Sequence of chain 1.A:
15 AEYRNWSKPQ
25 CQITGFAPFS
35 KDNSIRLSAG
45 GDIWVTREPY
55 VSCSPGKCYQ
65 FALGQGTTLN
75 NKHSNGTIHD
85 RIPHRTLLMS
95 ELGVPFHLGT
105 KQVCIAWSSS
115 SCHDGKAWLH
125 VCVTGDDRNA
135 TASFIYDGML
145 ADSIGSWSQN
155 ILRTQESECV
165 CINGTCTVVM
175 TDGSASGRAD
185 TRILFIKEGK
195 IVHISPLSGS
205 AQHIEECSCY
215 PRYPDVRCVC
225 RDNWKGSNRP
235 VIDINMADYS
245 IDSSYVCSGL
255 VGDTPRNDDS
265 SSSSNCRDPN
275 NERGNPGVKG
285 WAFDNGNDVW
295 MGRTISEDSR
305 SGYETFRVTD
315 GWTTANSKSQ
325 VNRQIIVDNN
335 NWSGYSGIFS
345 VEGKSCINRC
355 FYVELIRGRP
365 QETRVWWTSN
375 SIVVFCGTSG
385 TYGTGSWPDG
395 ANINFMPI

Binding-site contacts:
Ligand atom C1 contacts residue ASN167 of chain 1.A at 1.5 Å.
Ligand atom C7 contacts residue ASN167 of chain 1.A at 3.2 Å.
Ligand atom C8 contacts residue ASN167 of chain 1.A at 4.4 Å.
Ligand atom C2 contacts residue ASN167 of chain 1.A at 2.4 Å.
Ligand atom C5 contacts residue ASN167 of chain 1.A at 3.7 Å.
Ligand atom C8 contacts residue TYR217 of chain 1.A at 3.6 Å (hydrophobic).
Ligand atom C3 contacts residue ASN167 of chain 1.A at 3.7 Å.
Ligand atom O7 contacts residue ASN167 of chain 1.A at 3.1 Å (h-bond).
Ligand atom O5 contacts residue ASN167 of chain 1.A at 2.4 Å (h-bond).
Ligand atom N2 contacts residue ASN167 of chain 1.A at 2.9 Å (h-bond).
Ligand atom C4 contacts residue ASN167 of chain 1.A at 4.1 Å.

The protein below binds the small molecule below.
Small molecule (SMILES): CC(=O)N[C@H]1[C@@H](O[C@H]2[C@H](O)[C@@H](NC(C)=O)CO[C@@H]2CO)O[C@H](CO)[C@@H](O)[C@@H]1O